Binding-site contacts:
Ligand atom C1 contacts residue ASN58 of chain 1.G at 1.4 Å.
Ligand atom C7 contacts residue GLU57 of chain 1.G at 4.3 Å.
Ligand atom C8 contacts residue GLY13 of chain 1.L at 4.1 Å.
Ligand atom C3 contacts residue ASN58 of chain 1.G at 3.8 Å.
Ligand atom O5 contacts residue ASN58 of chain 1.G at 2.3 Å (h-bond).
Ligand atom N2 contacts residue GLU57 of chain 1.G at 3.6 Å.
Ligand atom C2 contacts residue ASN58 of chain 1.G at 2.4 Å.
Ligand atom O7 contacts residue ASN58 of chain 1.G at 4.4 Å.
Ligand atom C7 contacts residue SER17 of chain 1.L at 3.0 Å.
Ligand atom O7 contacts residue SER17 of chain 1.L at 2.4 Å (h-bond).
Ligand atom N2 contacts residue SER17 of chain 1.L at 4.3 Å.
Ligand atom C8 contacts residue SER17 of chain 1.L at 3.2 Å.
Ligand atom C4 contacts residue ASN58 of chain 1.G at 4.2 Å.
Ligand atom N2 contacts residue ASN58 of chain 1.G at 2.9 Å (h-bond).
Ligand atom C8 contacts residue GLU57 of chain 1.G at 3.9 Å.
Ligand atom C7 contacts residue ASN58 of chain 1.G at 3.9 Å.
Ligand atom C1 contacts residue GLU57 of chain 1.G at 4.3 Å.
Ligand atom C5 contacts residue ASN58 of chain 1.G at 3.6 Å.

A small-molecule ligand and the protein it binds are described below.
Small molecule (SMILES): CC(=O)N[C@@H]1[C@@H](O)[C@H](O)[C@@H](CO)O[C@H]1O

Sequence of chain 1.L:
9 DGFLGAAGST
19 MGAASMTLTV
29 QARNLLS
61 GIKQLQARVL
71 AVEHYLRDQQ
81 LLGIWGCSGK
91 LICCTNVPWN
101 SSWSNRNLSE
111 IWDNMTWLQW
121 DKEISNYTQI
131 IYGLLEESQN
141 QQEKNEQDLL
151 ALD

Sequence of chain 1.G:
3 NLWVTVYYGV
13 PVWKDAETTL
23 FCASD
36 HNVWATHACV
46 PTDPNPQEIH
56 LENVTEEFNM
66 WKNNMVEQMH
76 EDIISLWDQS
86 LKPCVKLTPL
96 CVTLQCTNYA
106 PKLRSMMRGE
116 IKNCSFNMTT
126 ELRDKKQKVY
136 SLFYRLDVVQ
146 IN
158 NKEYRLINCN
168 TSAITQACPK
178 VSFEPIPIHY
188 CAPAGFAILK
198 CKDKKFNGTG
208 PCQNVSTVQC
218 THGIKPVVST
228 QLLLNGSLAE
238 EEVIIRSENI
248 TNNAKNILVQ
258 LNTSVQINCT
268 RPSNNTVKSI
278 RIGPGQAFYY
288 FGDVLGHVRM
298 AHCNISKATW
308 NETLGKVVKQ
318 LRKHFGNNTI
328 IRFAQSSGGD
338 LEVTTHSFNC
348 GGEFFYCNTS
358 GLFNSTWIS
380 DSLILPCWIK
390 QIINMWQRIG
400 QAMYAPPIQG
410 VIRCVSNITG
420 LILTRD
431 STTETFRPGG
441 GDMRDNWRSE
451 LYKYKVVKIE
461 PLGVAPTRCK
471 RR